This small molecule binds to this protein.
Small molecule (SMILES): C[C@@H](CC[C@@H](O[C@@H]1O[C@H](CO[C@@H]2O[C@@H](CO)[C@@H](O)[C@H](O)[C@H]2O)[C@@H](O)[C@H](O)[C@H]1O[C@@H]1O[C@@H](CO)[C@@H](O)[C@H](O)[C@H]1O)C(C)(C)O)[C@H]1CC[C@@]2(C)[C@@H]3CC=C4[C@@H](CC[C@H](O[C@@H]5O[C@H](CO[C@@H]6O[C@@H](CO)[C@@H](O)[C@H](O)[C@H]6O)[C@@H](O)[C@H](O)[C@H]5O)C4(C)C)[C@]3(C)[C@H](O)C[C@]12C

Binding-site contacts:
Ligand atom O29 contacts residue ARG129 of chain 1.A at 3.0 Å (salt-bridge).
Ligand atom O14 contacts residue ARG129 of chain 1.A at 3.3 Å (salt-bridge).
Ligand atom O18 contacts residue HIS157 of chain 1.A at 2.9 Å (h-bond).
Ligand atom O07 contacts residue VAL225 of chain 1.A at 3.6 Å.
Ligand atom C41 contacts residue HIS201 of chain 1.A at 3.8 Å.
Ligand atom O02 contacts residue LEU226 of chain 1.A at 3.8 Å.
Ligand atom C42 contacts residue POG1 of chain 1.C at 3.7 Å.
Ligand atom C77 contacts residue HIS157 of chain 1.A at 3.8 Å.
Ligand atom O19 contacts residue HIS201 of chain 1.A at 2.9 Å (h-bond).
Ligand atom C39 contacts residue TYR198 of chain 1.A at 3.6 Å (hydrophobic).
Ligand atom C36 contacts residue HIS201 of chain 1.A at 3.8 Å.
Ligand atom O02 contacts residue HIS157 of chain 1.A at 3.5 Å.
Ligand atom C82 contacts residue ARG129 of chain 1.A at 3.5 Å.
Ligand atom C66 contacts residue TYR198 of chain 1.A at 3.9 Å (hydrophobic).
Ligand atom C65 contacts residue TYR198 of chain 1.A at 3.8 Å (hydrophobic).
Ligand atom C83 contacts residue ARG129 of chain 1.A at 3.7 Å.
Ligand atom O01 contacts residue POG1 of chain 1.C at 3.0 Å (h-bond).
Ligand atom C51 contacts residue TYR198 of chain 1.A at 3.9 Å (hydrophobic).
Ligand atom O06 contacts residue ASN228 of chain 1.A at 3.8 Å.
Ligand atom C89 contacts residue ARG129 of chain 1.A at 3.7 Å.
Ligand atom C75 contacts residue POG1 of chain 1.C at 3.9 Å.
Ligand atom O20 contacts residue HIS157 of chain 1.A at 2.7 Å (h-bond).
Ligand atom O11 contacts residue HIS157 of chain 1.A at 3.5 Å (h-bond).
Ligand atom O21 contacts residue ARG129 of chain 1.A at 3.1 Å (salt-bridge).
Ligand atom C59 contacts residue HIS157 of chain 1.A at 3.6 Å.
Ligand atom C76 contacts residue HIS201 of chain 1.A at 3.8 Å.
Ligand atom C75 contacts residue HIS157 of chain 1.A at 3.6 Å.
Ligand atom C36 contacts residue LEU197 of chain 1.A at 3.8 Å (hydrophobic).
Ligand atom O06 contacts residue VAL225 of chain 1.A at 3.7 Å.
Ligand atom C57 contacts residue HIS157 of chain 1.A at 3.7 Å.
Ligand atom O10 contacts residue TYR198 of chain 1.A at 3.3 Å.
Ligand atom C59 contacts residue LEU226 of chain 1.A at 3.2 Å (hydrophobic).
Ligand atom O04 contacts residue HIS157 of chain 1.A at 3.3 Å.
Ligand atom O06 contacts residue LEU226 of chain 1.A at 2.7 Å (h-bond).
Ligand atom C36 contacts residue TYR198 of chain 1.A at 3.8 Å (hydrophobic).
Ligand atom C87 contacts residue ARG129 of chain 1.A at 3.1 Å.
Ligand atom C79 contacts residue POG1 of chain 1.C at 3.9 Å.
Ligand atom C71 contacts residue ARG129 of chain 1.A at 3.6 Å.
Ligand atom O13 contacts residue ARG129 of chain 1.A at 3.5 Å.
Ligand atom C51 contacts residue GLU194 of chain 1.A at 3.8 Å.

Sequence of chain 1.A:
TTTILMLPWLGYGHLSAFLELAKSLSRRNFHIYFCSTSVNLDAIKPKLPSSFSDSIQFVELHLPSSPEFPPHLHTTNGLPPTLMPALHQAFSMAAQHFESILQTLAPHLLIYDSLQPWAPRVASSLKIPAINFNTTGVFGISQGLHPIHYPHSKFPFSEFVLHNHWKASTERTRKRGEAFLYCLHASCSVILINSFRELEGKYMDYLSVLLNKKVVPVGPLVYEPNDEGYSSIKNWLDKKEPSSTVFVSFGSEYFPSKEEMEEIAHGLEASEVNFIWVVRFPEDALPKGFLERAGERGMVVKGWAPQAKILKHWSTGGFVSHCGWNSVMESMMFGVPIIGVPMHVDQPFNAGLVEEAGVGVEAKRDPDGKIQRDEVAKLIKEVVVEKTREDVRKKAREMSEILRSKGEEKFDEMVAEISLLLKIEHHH